This small molecule binds to this protein.
Small molecule (SMILES): O=C(O)C[C@H]1CCC[C@@H]1C(=O)c1ccc(C(=O)O)cc1

Sequence of chain 1.B:
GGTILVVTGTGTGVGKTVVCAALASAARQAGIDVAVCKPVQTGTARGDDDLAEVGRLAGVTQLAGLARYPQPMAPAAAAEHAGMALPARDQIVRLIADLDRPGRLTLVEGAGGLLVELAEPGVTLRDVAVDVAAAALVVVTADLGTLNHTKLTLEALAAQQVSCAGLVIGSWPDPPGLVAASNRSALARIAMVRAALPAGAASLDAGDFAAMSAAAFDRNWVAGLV

Sequence of chain 1.A:
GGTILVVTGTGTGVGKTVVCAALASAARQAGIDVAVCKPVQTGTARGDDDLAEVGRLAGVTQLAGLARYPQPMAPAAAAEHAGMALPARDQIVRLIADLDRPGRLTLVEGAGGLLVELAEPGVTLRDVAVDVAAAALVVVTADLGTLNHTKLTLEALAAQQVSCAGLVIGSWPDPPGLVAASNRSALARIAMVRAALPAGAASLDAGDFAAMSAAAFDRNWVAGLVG

Binding-site contacts:
Ligand atom C18 contacts residue L1V1 of chain 1.E at 0.1 Å.
Ligand atom O17 contacts residue GLY118 of chain 1.A at 3.1 Å (h-bond).
Ligand atom C04 contacts residue L1V1 of chain 1.E at 0.3 Å.
Ligand atom O20 contacts residue GLY151 of chain 1.B at 2.7 Å (h-bond).
Ligand atom O16 contacts residue L1V1 of chain 1.E at 0.4 Å (h-bond).
Ligand atom O15 contacts residue THR18 of chain 1.A at 2.6 Å (h-bond).
Ligand atom C09 contacts residue SO41 of chain 1.G at 3.2 Å.
Ligand atom O20 contacts residue LEU153 of chain 1.B at 3.1 Å (h-bond).
Ligand atom C12 contacts residue THR48 of chain 1.A at 3.3 Å.
Ligand atom O20 contacts residue THR152 of chain 1.B at 3.1 Å (h-bond).
Ligand atom C07 contacts residue L1V1 of chain 1.E at 0.4 Å.
Ligand atom O17 contacts residue SO41 of chain 1.G at 3.2 Å (h-bond).
Ligand atom O17 contacts residue L1V1 of chain 1.E at 0.8 Å (h-bond).
Ligand atom O20 contacts residue L1V1 of chain 1.E at 0.1 Å (h-bond).
Ligand atom C11 contacts residue L1V1 of chain 1.E at 0.6 Å.
Ligand atom C08 contacts residue L1V1 of chain 1.E at 0.7 Å.
Ligand atom C01 contacts residue VAL122 of chain 1.A at 3.4 Å (hydrophobic).
Ligand atom C09 contacts residue L1V1 of chain 1.E at 0.1 Å.
Ligand atom O19 contacts residue ASN154 of chain 1.B at 2.8 Å (h-bond).
Ligand atom C05 contacts residue L1V1 of chain 1.E at 0.3 Å.
Ligand atom C02 contacts residue L1V1 of chain 1.E at 0.1 Å.
Ligand atom O15 contacts residue LYS22 of chain 1.A at 3.2 Å (salt-bridge).
Ligand atom C01 contacts residue L1V1 of chain 1.E at 0.1 Å.
Ligand atom O19 contacts residue LEU153 of chain 1.B at 3.4 Å.
Ligand atom O17 contacts residue LYS22 of chain 1.A at 2.7 Å (salt-bridge).
Ligand atom C14 contacts residue L1V1 of chain 1.E at 0.8 Å.
Ligand atom O15 contacts residue SO41 of chain 1.G at 3.3 Å (h-bond).
Ligand atom C12 contacts residue L1V1 of chain 1.E at 0.2 Å.
Ligand atom O19 contacts residue L1V1 of chain 1.E at 0.1 Å (h-bond).
Ligand atom O15 contacts residue L1V1 of chain 1.E at 0.6 Å (h-bond).
Ligand atom C03 contacts residue GLY151 of chain 1.B at 3.3 Å.
Ligand atom C10 contacts residue L1V1 of chain 1.E at 0.9 Å.
Ligand atom C03 contacts residue LEU150 of chain 1.B at 3.4 Å (hydrophobic).
Ligand atom O15 contacts residue GLY118 of chain 1.A at 3.3 Å (h-bond).
Ligand atom C03 contacts residue L1V1 of chain 1.E at 0.3 Å.
Ligand atom C13 contacts residue L1V1 of chain 1.E at 0.2 Å.
Ligand atom C06 contacts residue L1V1 of chain 1.E at 0.2 Å.
Ligand atom O16 contacts residue GLY118 of chain 1.A at 3.3 Å (h-bond).
Ligand atom C14 contacts residue ARG52 of chain 1.A at 3.4 Å.
Ligand atom C09 contacts residue LYS22 of chain 1.A at 3.3 Å.